Binding-site contacts:
Ligand atom C1 contacts residue TYR20 of chain 1.B at 3.7 Å (hydrophobic).
Ligand atom C26 contacts residue ASP226 of chain 1.B at 3.6 Å.
Ligand atom C19 contacts residue ASP38 of chain 1.B at 3.4 Å.
Ligand atom C29 contacts residue GLY40 of chain 1.B at 3.5 Å.
Ligand atom C13 contacts residue THR85 of chain 1.B at 3.7 Å.
Ligand atom C32 contacts residue GLY40 of chain 1.B at 3.8 Å.
Ligand atom C1 contacts residue THR227 of chain 1.B at 3.0 Å.
Ligand atom C28 contacts residue ILE305 of chain 1.B at 3.7 Å (hydrophobic).
Ligand atom C19 contacts residue VAL36 of chain 1.B at 3.5 Å (hydrophobic).
Ligand atom N23 contacts residue ASP226 of chain 1.B at 2.9 Å (salt-bridge).
Ligand atom C22 contacts residue GLY228 of chain 1.B at 3.7 Å.
Ligand atom C19 contacts residue VAL127 of chain 1.B at 3.5 Å (hydrophobic).
Ligand atom O25 contacts residue GLY40 of chain 1.B at 3.3 Å.
Ligand atom C10 contacts residue ALA122 of chain 1.B at 3.5 Å (hydrophobic).
Ligand atom C3 contacts residue VAL36 of chain 1.B at 3.6 Å (hydrophobic).
Ligand atom O2 contacts residue TYR20 of chain 1.B at 3.3 Å (h-bond).
Ligand atom C33 contacts residue ARG82 of chain 1.B at 3.6 Å.
Ligand atom O25 contacts residue SER41 of chain 1.B at 2.8 Å (h-bond).
Ligand atom C21 contacts residue ASP38 of chain 1.B at 3.3 Å.
Ligand atom O30 contacts residue SER84 of chain 1.B at 3.2 Å (h-bond).
Ligand atom C4 contacts residue GLY228 of chain 1.B at 3.6 Å.
Ligand atom C34 contacts residue ARG82 of chain 1.B at 3.2 Å.
Ligand atom C3 contacts residue ALA229 of chain 1.B at 3.7 Å (hydrophobic).
Ligand atom C22 contacts residue ASP38 of chain 1.B at 3.7 Å.
Ligand atom N31 contacts residue GLY40 of chain 1.B at 2.8 Å (h-bond).
Ligand atom C17 contacts residue ASP38 of chain 1.B at 3.4 Å.
Ligand atom C4 contacts residue ALA229 of chain 1.B at 3.7 Å (hydrophobic).
Ligand atom C17 contacts residue GLY228 of chain 1.B at 3.8 Å.
Ligand atom O14 contacts residue THR85 of chain 1.B at 2.7 Å (h-bond).
Ligand atom C10 contacts residue PRO118 of chain 1.B at 3.4 Å (hydrophobic).
Ligand atom C21 contacts residue TYR83 of chain 1.B at 3.7 Å (hydrophobic).
Ligand atom C27 contacts residue GLY40 of chain 1.B at 3.4 Å.
Ligand atom C20 contacts residue VAL127 of chain 1.B at 3.7 Å (hydrophobic).
Ligand atom C18 contacts residue ASP38 of chain 1.B at 3.1 Å.
Ligand atom O25 contacts residue ASP38 of chain 1.B at 2.6 Å (salt-bridge).
Ligand atom C16 contacts residue THR85 of chain 1.B at 3.6 Å.
Ligand atom N23 contacts residue ASP38 of chain 1.B at 3.1 Å (salt-bridge).
Ligand atom O2 contacts residue GLN19 of chain 1.B at 3.3 Å.
Ligand atom C3 contacts residue GLY228 of chain 1.B at 3.5 Å.
Ligand atom N23 contacts residue GLY228 of chain 1.B at 2.6 Å (h-bond).

Sequence of chain 1.B:
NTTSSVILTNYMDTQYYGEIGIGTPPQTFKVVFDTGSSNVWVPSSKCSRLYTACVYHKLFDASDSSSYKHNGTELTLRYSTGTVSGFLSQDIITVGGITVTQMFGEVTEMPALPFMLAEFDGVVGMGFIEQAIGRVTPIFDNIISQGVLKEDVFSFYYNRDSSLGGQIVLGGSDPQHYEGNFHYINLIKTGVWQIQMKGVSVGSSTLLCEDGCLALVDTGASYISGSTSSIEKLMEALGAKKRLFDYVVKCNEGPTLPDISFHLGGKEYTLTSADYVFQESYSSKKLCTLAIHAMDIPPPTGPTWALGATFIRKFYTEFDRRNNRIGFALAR

The small molecule below binds the protein below.
Small molecule (SMILES): CCCCNC(=O)[C@H](C)C[C@H](O)[C@@H](N)C[C@H](CNC(=O)c1ccccc1OCCCOC)C(C)C